Binding-site contacts:
Ligand atom C2 contacts residue ASN103 of chain 1.A at 2.4 Å.
Ligand atom C1 contacts residue ASN103 of chain 1.A at 1.4 Å.
Ligand atom C3 contacts residue ASN103 of chain 1.A at 3.8 Å.
Ligand atom O5 contacts residue ASN103 of chain 1.A at 2.4 Å (h-bond).
Ligand atom O7 contacts residue ASP106 of chain 1.A at 4.0 Å.
Ligand atom O7 contacts residue ASN103 of chain 1.A at 3.3 Å (h-bond).
Ligand atom N2 contacts residue ASN103 of chain 1.A at 2.9 Å (h-bond).
Ligand atom C7 contacts residue ALA101 of chain 1.A at 4.5 Å (hydrophobic).
Ligand atom C8 contacts residue ALA101 of chain 1.A at 3.4 Å (hydrophobic).
Ligand atom C5 contacts residue ASN103 of chain 1.A at 3.7 Å.
Ligand atom C7 contacts residue ASN103 of chain 1.A at 3.4 Å.
Ligand atom C4 contacts residue ASN103 of chain 1.A at 4.2 Å.

A small-molecule ligand and the protein it binds are described below.
Small molecule (SMILES): CC(=O)N[C@@H]1[C@@H](O)[C@H](O)[C@@H](CO)O[C@H]1O

Sequence of chain 1.A:
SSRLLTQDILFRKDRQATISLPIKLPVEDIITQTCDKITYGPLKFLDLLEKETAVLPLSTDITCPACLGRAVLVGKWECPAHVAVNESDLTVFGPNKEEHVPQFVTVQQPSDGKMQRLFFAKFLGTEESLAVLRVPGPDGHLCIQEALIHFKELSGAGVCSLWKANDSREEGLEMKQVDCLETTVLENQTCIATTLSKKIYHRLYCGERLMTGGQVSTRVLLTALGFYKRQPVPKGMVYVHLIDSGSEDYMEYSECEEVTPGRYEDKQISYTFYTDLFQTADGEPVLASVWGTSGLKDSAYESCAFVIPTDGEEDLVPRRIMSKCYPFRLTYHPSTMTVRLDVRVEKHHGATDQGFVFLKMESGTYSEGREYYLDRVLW